Sequence of chain 42.A:
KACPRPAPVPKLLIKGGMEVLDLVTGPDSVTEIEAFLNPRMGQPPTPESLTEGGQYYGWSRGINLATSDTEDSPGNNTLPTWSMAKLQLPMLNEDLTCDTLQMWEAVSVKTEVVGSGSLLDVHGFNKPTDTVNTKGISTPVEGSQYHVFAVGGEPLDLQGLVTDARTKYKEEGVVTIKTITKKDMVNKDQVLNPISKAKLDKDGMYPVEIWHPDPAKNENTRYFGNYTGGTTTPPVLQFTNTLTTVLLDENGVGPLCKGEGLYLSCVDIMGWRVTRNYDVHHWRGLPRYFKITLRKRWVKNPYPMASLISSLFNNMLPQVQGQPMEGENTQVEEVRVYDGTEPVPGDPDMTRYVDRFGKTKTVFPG

This small molecule binds to this protein.
Small molecule (SMILES): CC(=O)N[C@H]1[C@H]([C@H](O)[C@H](O)CO)O[C@@](O[C@H]2[C@@H](O)[C@@H](CO)O[C@@H](O[C@H]3[C@H](O)[C@@H](O)[C@H](O)O[C@@H]3CO)[C@@H]2O)(C(=O)O)C[C@@H]1O

Binding-site contacts:
Ligand atom O1B contacts residue ARG77 of chain 42.E at 2.8 Å (salt-bridge).
Ligand atom C7 contacts residue TYR72 of chain 42.E at 4.2 Å (hydrophobic).
Ligand atom C3 contacts residue GLY78 of chain 42.E at 4.2 Å.
Ligand atom N5 contacts residue TYR72 of chain 42.E at 3.2 Å (h-bond).
Ligand atom C3 contacts residue VAL296 of chain 42.E at 3.5 Å (hydrophobic).
Ligand atom O4 contacts residue TYR72 of chain 42.E at 3.9 Å.
Ligand atom O8 contacts residue TYR72 of chain 42.E at 3.2 Å (h-bond).
Ligand atom O1A contacts residue TYR72 of chain 42.E at 3.4 Å.
Ligand atom O4 contacts residue HIS298 of chain 42.E at 3.1 Å (h-bond).
Ligand atom C10 contacts residue TYR72 of chain 42.E at 4.2 Å (hydrophobic).
Ligand atom O6 contacts residue GLY78 of chain 42.E at 3.8 Å.
Ligand atom O6 contacts residue ASN93 of chain 42.E at 2.8 Å (h-bond).
Ligand atom C2 contacts residue GLY78 of chain 42.E at 4.2 Å.
Ligand atom O3 contacts residue VAL296 of chain 42.E at 4.2 Å.
Ligand atom O10 contacts residue ASN293 of chain 42.E at 3.8 Å.
Ligand atom O3 contacts residue GLY78 of chain 42.E at 3.6 Å.
Ligand atom C6 contacts residue TYR72 of chain 42.E at 3.5 Å (hydrophobic).
Ligand atom C8 contacts residue TYR72 of chain 42.E at 4.2 Å (hydrophobic).
Ligand atom O10 contacts residue THR291 of chain 42.E at 4.0 Å.
Ligand atom O1A contacts residue ARG77 of chain 42.E at 3.1 Å (salt-bridge).
Ligand atom O6 contacts residue THR94 of chain 42.E at 3.7 Å.
Ligand atom C5 contacts residue TYR72 of chain 42.E at 3.5 Å (hydrophobic).
Ligand atom C4 contacts residue HIS298 of chain 42.E at 3.7 Å.
Ligand atom C4 contacts residue GLY78 of chain 42.E at 3.4 Å.
Ligand atom O6 contacts residue ARG77 of chain 42.E at 4.0 Å.
Ligand atom C11 contacts residue ASP85 of chain 42.A at 3.8 Å.
Ligand atom O4 contacts residue VAL296 of chain 42.E at 4.2 Å.
Ligand atom C1 contacts residue TYR72 of chain 42.E at 3.7 Å (hydrophobic).
Ligand atom O1A contacts residue GLY78 of chain 42.E at 3.6 Å (h-bond).
Ligand atom C6 contacts residue ASN93 of chain 42.E at 3.5 Å.
Ligand atom C4 contacts residue TYR72 of chain 42.E at 3.2 Å (hydrophobic).
Ligand atom O4 contacts residue ILE79 of chain 42.E at 3.4 Å (h-bond).
Ligand atom O4 contacts residue GLY78 of chain 42.E at 3.1 Å.
Ligand atom C1 contacts residue ARG77 of chain 42.E at 3.4 Å.
Ligand atom C4 contacts residue ARG77 of chain 42.E at 4.2 Å.
Ligand atom O4 contacts residue THR291 of chain 42.E at 3.4 Å.
Ligand atom C3 contacts residue GLY78 of chain 42.E at 4.1 Å.
Ligand atom C3 contacts residue HIS298 of chain 42.E at 3.6 Å.
Ligand atom O1B contacts residue TYR72 of chain 42.E at 3.7 Å.
Ligand atom C5 contacts residue ASN93 of chain 42.E at 4.3 Å.

Sequence of chain 42.E:
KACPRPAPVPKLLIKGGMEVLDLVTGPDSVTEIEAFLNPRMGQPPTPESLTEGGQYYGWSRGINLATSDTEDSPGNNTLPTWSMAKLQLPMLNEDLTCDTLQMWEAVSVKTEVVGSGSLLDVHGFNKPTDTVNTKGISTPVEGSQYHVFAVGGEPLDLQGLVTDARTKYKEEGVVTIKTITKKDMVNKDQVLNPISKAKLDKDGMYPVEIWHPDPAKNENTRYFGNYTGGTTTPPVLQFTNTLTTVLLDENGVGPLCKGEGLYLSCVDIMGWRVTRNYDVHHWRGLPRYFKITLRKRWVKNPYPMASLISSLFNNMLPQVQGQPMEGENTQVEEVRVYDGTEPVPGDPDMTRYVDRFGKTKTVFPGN